The small molecule below binds the protein below.
Small molecule (SMILES): CC(=O)N[C@H]1[C@H](O[C@H]2[C@H](O)[C@@H](NC(C)=O)CO[C@@H]2CO)O[C@H](CO)[C@@H](O)[C@@H]1O

Binding-site contacts:
Ligand atom C1 contacts residue ASN148 of chain 1.B at 1.4 Å.
Ligand atom C4 contacts residue GLN195 of chain 1.B at 4.2 Å.
Ligand atom C2 contacts residue GLN195 of chain 1.B at 4.2 Å.
Ligand atom C1 contacts residue TYR213 of chain 1.B at 4.1 Å (hydrophobic).
Ligand atom C2 contacts residue ASN148 of chain 1.B at 2.5 Å.
Ligand atom O4 contacts residue TYR213 of chain 1.B at 3.8 Å.
Ligand atom O7 contacts residue GLN195 of chain 1.B at 4.2 Å.
Ligand atom C8 contacts residue LYS197 of chain 1.B at 4.2 Å.
Ligand atom C4 contacts residue ASN148 of chain 1.B at 4.2 Å.
Ligand atom C3 contacts residue ASN148 of chain 1.B at 3.8 Å.
Ligand atom C8 contacts residue GLU191 of chain 1.B at 4.2 Å.
Ligand atom O7 contacts residue ASN148 of chain 1.B at 4.0 Å.
Ligand atom N2 contacts residue ASN148 of chain 1.B at 2.9 Å (h-bond).
Ligand atom N2 contacts residue ILE215 of chain 1.B at 4.0 Å.
Ligand atom O6 contacts residue TYR213 of chain 1.B at 3.2 Å.
Ligand atom C5 contacts residue TYR213 of chain 1.B at 3.5 Å (hydrophobic).
Ligand atom C5 contacts residue ASN148 of chain 1.B at 3.6 Å.
Ligand atom C7 contacts residue LYS197 of chain 1.B at 3.6 Å.
Ligand atom O5 contacts residue GLN195 of chain 1.B at 4.3 Å.
Ligand atom C7 contacts residue TYR213 of chain 1.B at 4.1 Å (hydrophobic).
Ligand atom C7 contacts residue ILE215 of chain 1.B at 4.3 Å (hydrophobic).
Ligand atom O5 contacts residue ASN148 of chain 1.B at 2.4 Å (h-bond).
Ligand atom O7 contacts residue TYR213 of chain 1.B at 3.4 Å (h-bond).
Ligand atom O7 contacts residue LYS197 of chain 1.B at 2.5 Å (salt-bridge).
Ligand atom C6 contacts residue TYR213 of chain 1.B at 3.8 Å (hydrophobic).
Ligand atom O6 contacts residue SER150 of chain 1.B at 4.4 Å.
Ligand atom C8 contacts residue ILE215 of chain 1.B at 3.6 Å (hydrophobic).
Ligand atom C7 contacts residue ASN148 of chain 1.B at 3.6 Å.
Ligand atom O5 contacts residue TYR213 of chain 1.B at 4.2 Å.
Ligand atom O6 contacts residue PHE193 of chain 1.B at 3.2 Å.
Ligand atom C6 contacts residue PHE193 of chain 1.B at 3.9 Å (hydrophobic).
Ligand atom C4 contacts residue TYR213 of chain 1.B at 4.4 Å (hydrophobic).

Sequence of chain 1.B:
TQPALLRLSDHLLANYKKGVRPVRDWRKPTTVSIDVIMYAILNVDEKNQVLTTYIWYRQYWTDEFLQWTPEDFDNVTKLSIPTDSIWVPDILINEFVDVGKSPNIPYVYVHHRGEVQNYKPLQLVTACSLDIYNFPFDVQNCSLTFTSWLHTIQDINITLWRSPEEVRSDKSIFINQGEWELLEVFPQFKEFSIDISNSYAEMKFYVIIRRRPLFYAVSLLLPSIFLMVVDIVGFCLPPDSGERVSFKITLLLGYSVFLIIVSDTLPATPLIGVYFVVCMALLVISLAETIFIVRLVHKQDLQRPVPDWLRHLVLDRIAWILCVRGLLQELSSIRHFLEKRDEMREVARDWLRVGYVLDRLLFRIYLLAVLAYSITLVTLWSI